Binding-site contacts:
Ligand atom CAL contacts residue ASN176 of chain 1.A at 3.3 Å.
Ligand atom CAJ contacts residue ASN179 of chain 1.A at 3.2 Å.
Ligand atom CAS contacts residue THR149 of chain 1.A at 3.8 Å.
Ligand atom CAB contacts residue PHE114 of chain 1.A at 3.6 Å (hydrophobic).
Ligand atom CAO contacts residue ILE107 of chain 1.A at 3.8 Å (hydrophobic).
Ligand atom CAG contacts residue ASN176 of chain 1.A at 3.3 Å.
Ligand atom OAI contacts residue ASN179 of chain 1.A at 3.8 Å.
Ligand atom OAI contacts residue LEU183 of chain 1.A at 3.8 Å.
Ligand atom CAH contacts residue PHE110 of chain 1.A at 3.5 Å (hydrophobic).
Ligand atom CAQ contacts residue TRP103 of chain 1.A at 3.8 Å (hydrophobic).
Ligand atom CAT contacts residue TYR148 of chain 1.A at 3.8 Å (hydrophobic).
Ligand atom NAV contacts residue TRP103 of chain 1.A at 3.5 Å.
Ligand atom CAF contacts residue MET142 of chain 1.A at 3.6 Å (hydrophobic).
Ligand atom CAL contacts residue PHE110 of chain 1.A at 3.3 Å (hydrophobic).
Ligand atom CAO contacts residue TRP207 of chain 1.A at 3.6 Å (hydrophobic).
Ligand atom CAD contacts residue GLU180 of chain 1.A at 3.5 Å.
Ligand atom CAA contacts residue PHE114 of chain 1.A at 3.5 Å (hydrophobic).
Ligand atom CAC contacts residue TRP138 of chain 1.A at 3.4 Å (hydrophobic).
Ligand atom OAM contacts residue ASN176 of chain 1.A at 2.9 Å (h-bond).
Ligand atom OAU contacts residue LEU87 of chain 1.A at 3.1 Å.
Ligand atom OAU contacts residue GLY106 of chain 1.A at 3.7 Å.
Ligand atom CAP contacts residue GLY106 of chain 1.A at 3.3 Å.
Ligand atom NAN contacts residue PHE110 of chain 1.A at 3.8 Å.
Ligand atom OAI contacts residue PHE110 of chain 1.A at 3.7 Å.
Ligand atom CAH contacts residue ASN179 of chain 1.A at 3.9 Å.
Ligand atom NAN contacts residue TRP207 of chain 1.A at 3.9 Å.
Ligand atom CAJ contacts residue PHE110 of chain 1.A at 3.3 Å (hydrophobic).
Ligand atom CAS contacts residue LEU87 of chain 1.A at 3.9 Å (hydrophobic).
Ligand atom CAK contacts residue ASN179 of chain 1.A at 3.4 Å.
Ligand atom CAF contacts residue TRP145 of chain 1.A at 3.9 Å (hydrophobic).
Ligand atom CAR contacts residue TYR148 of chain 1.A at 3.8 Å (hydrophobic).
Ligand atom OAU contacts residue TYR148 of chain 1.A at 3.6 Å.
Ligand atom CAP contacts residue ILE107 of chain 1.A at 3.5 Å (hydrophobic).
Ligand atom CAK contacts residue TRP207 of chain 1.A at 3.7 Å (hydrophobic).
Ligand atom OAM contacts residue TRP145 of chain 1.A at 3.6 Å.
Ligand atom CAC contacts residue GLU180 of chain 1.A at 3.6 Å.
Ligand atom OAM contacts residue PHE110 of chain 1.A at 3.1 Å.
Ligand atom CAO contacts residue GLY106 of chain 1.A at 3.9 Å.
Ligand atom CAR contacts residue THR149 of chain 1.A at 3.4 Å.
Ligand atom CAK contacts residue ASN176 of chain 1.A at 3.2 Å.

Sequence of chain 1.A:
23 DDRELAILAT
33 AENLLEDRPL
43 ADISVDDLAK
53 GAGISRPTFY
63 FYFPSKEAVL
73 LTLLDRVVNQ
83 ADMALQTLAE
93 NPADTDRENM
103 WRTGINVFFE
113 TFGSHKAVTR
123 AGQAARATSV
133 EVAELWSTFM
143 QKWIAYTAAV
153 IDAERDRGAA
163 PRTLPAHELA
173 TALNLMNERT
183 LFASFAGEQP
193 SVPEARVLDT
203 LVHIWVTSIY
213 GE

The small molecule below binds the protein below.
Small molecule (SMILES): C[C@@H]1C[C@H]1c1ccc(CCC(=O)N2CCC(C(N)=O)CC2)o1